The protein below binds the small molecule below.
Small molecule (SMILES): C[C@@H]1C[C@@](C)(c2cc(CNC3(C(F)(F)F)CC3)c(F)cc2F)N=C(N)S1

Sequence of chain 1.D:
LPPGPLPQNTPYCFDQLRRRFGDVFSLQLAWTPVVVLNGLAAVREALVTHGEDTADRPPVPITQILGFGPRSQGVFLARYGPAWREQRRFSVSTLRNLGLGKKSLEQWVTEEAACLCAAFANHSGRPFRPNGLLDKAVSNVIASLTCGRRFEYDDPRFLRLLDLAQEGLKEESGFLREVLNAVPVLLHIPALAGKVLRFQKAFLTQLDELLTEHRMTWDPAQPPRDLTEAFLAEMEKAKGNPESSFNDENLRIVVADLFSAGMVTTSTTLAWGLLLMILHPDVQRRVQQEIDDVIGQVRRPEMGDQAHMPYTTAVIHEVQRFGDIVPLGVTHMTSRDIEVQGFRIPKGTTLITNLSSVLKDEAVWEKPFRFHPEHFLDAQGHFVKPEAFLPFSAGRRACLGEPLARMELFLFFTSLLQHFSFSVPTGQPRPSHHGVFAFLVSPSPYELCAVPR

Binding-site contacts:
Ligand atom F3 contacts residue ILE275 of chain 1.D at 4.0 Å.
Ligand atom C16 contacts residue ALA278 of chain 1.D at 4.1 Å (hydrophobic).
Ligand atom C14 contacts residue ASP279 of chain 1.D at 3.9 Å.
Ligand atom F3 contacts residue PHE90 of chain 1.D at 4.1 Å.
Ligand atom C2 contacts residue LEU88 of chain 1.D at 4.0 Å (hydrophobic).
Ligand atom C8 contacts residue ALA187 of chain 1.D at 3.4 Å (hydrophobic).
Ligand atom C4 contacts residue GLN222 of chain 1.D at 3.8 Å.
Ligand atom F2 contacts residue ASP279 of chain 1.D at 3.1 Å.
Ligand atom C14 contacts residue ALA283 of chain 1.D at 3.5 Å (hydrophobic).
Ligand atom F contacts residue PHE225 of chain 1.D at 3.9 Å.
Ligand atom C8 contacts residue LEU191 of chain 1.D at 4.0 Å (hydrophobic).
Ligand atom C8 contacts residue SER282 of chain 1.D at 3.9 Å.
Ligand atom C12 contacts residue SER282 of chain 1.D at 3.3 Å.
Ligand atom C contacts residue PHE225 of chain 1.D at 3.9 Å (hydrophobic).
Ligand atom C contacts residue LEU226 of chain 1.D at 3.6 Å (hydrophobic).
Ligand atom F2 contacts residue ALA278 of chain 1.D at 3.8 Å.
Ligand atom F contacts residue ALA187 of chain 1.D at 3.4 Å.
Ligand atom C14 contacts residue SER282 of chain 1.D at 3.3 Å.
Ligand atom F4 contacts residue PHE90 of chain 1.D at 4.1 Å.
Ligand atom C contacts residue GLN222 of chain 1.D at 3.6 Å.
Ligand atom S contacts residue ASP279 of chain 1.D at 3.5 Å (salt-bridge).
Ligand atom N2 contacts residue LEU99 of chain 1.D at 3.4 Å.
Ligand atom F1 contacts residue LEU191 of chain 1.D at 3.2 Å.
Ligand atom C1 contacts residue ALA278 of chain 1.D at 4.0 Å (hydrophobic).
Ligand atom C3 contacts residue GLN222 of chain 1.D at 3.3 Å.
Ligand atom S contacts residue PHE98 of chain 1.D at 3.4 Å.
Ligand atom F3 contacts residue ALA278 of chain 1.D at 3.8 Å.
Ligand atom C13 contacts residue PHE98 of chain 1.D at 3.8 Å (hydrophobic).
Ligand atom C14 contacts residue PHE98 of chain 1.D at 3.8 Å (hydrophobic).
Ligand atom F4 contacts residue GLN222 of chain 1.D at 4.0 Å.
Ligand atom C5 contacts residue GLN222 of chain 1.D at 4.0 Å.
Ligand atom C2 contacts residue GLN222 of chain 1.D at 3.3 Å.
Ligand atom C15 contacts residue GLU194 of chain 1.D at 3.5 Å.
Ligand atom N2 contacts residue PHE98 of chain 1.D at 4.0 Å.
Ligand atom C11 contacts residue PHE98 of chain 1.D at 4.1 Å (hydrophobic).
Ligand atom F4 contacts residue LEU88 of chain 1.D at 3.2 Å.
Ligand atom N contacts residue PHE225 of chain 1.D at 4.0 Å.
Ligand atom C9 contacts residue ALA187 of chain 1.D at 3.8 Å (hydrophobic).
Ligand atom C contacts residue ALA278 of chain 1.D at 3.7 Å (hydrophobic).
Ligand atom N1 contacts residue GLU194 of chain 1.D at 3.7 Å.